A protein and the small-molecule ligand that binds it are described below.
Small molecule (SMILES): CC(C)=CCC[N@H+](C)[C@H]1CC=C(C)CC1

Binding-site contacts:
Ligand atom C10 contacts residue TYR295 of chain 1.A at 3.8 Å (hydrophobic).
Ligand atom C26 contacts residue LEU97 of chain 1.A at 3.8 Å (hydrophobic).
Ligand atom C36 contacts residue GLY186 of chain 1.A at 3.0 Å.
Ligand atom C26 contacts residue ILE70 of chain 1.A at 3.8 Å (hydrophobic).
Ligand atom C03 contacts residue GLY186 of chain 1.A at 4.0 Å.
Ligand atom C03 contacts residue LEU187 of chain 1.A at 4.3 Å (hydrophobic).
Ligand atom C26 contacts residue LEU187 of chain 1.A at 3.9 Å (hydrophobic).
Ligand atom C10 contacts residue ARG182 of chain 1.A at 4.3 Å.
Ligand atom C08 contacts residue TRP298 of chain 1.A at 4.0 Å (hydrophobic).
Ligand atom C02 contacts residue ASN185 of chain 1.A at 4.4 Å.
Ligand atom C09 contacts residue TYR295 of chain 1.A at 3.6 Å (hydrophobic).
Ligand atom N35 contacts residue TYR295 of chain 1.A at 4.1 Å.
Ligand atom C25 contacts residue LEU187 of chain 1.A at 3.5 Å (hydrophobic).
Ligand atom C16 contacts residue TRP298 of chain 1.A at 3.7 Å (hydrophobic).
Ligand atom C13 contacts residue ASN225 of chain 1.A at 4.4 Å.
Ligand atom C08 contacts residue ASN225 of chain 1.A at 3.2 Å.
Ligand atom C07 contacts residue LEU187 of chain 1.A at 3.8 Å (hydrophobic).
Ligand atom C02 contacts residue GLY186 of chain 1.A at 4.3 Å.
Ligand atom C26 contacts residue THR96 of chain 1.A at 2.9 Å.
Ligand atom C17 contacts residue LEU97 of chain 1.A at 4.2 Å (hydrophobic).
Ligand atom C25 contacts residue THR96 of chain 1.A at 4.1 Å.
Ligand atom C16 contacts residue ILE70 of chain 1.A at 4.1 Å (hydrophobic).
Ligand atom C36 contacts residue ASN185 of chain 1.A at 4.2 Å.
Ligand atom C09 contacts residue TRP298 of chain 1.A at 4.3 Å (hydrophobic).
Ligand atom C36 contacts residue ARG182 of chain 1.A at 3.8 Å.
Ligand atom C09 contacts residue ASN225 of chain 1.A at 3.2 Å.
Ligand atom C01 contacts residue GLY186 of chain 1.A at 4.2 Å.
Ligand atom C02 contacts residue LEU187 of chain 1.A at 4.2 Å (hydrophobic).
Ligand atom C36 contacts residue MET221 of chain 1.A at 4.0 Å (hydrophobic).
Ligand atom C05 contacts residue LEU187 of chain 1.A at 3.8 Å (hydrophobic).
Ligand atom C10 contacts residue ASN225 of chain 1.A at 3.4 Å.
Ligand atom C17 contacts residue ARG304 of chain 1.A at 3.8 Å.
Ligand atom C07 contacts residue TYR93 of chain 1.A at 4.1 Å (hydrophobic).
Ligand atom N35 contacts residue MET221 of chain 1.A at 3.8 Å.
Ligand atom C26 contacts residue TYR93 of chain 1.A at 3.0 Å (hydrophobic).
Ligand atom C36 contacts residue VAL222 of chain 1.A at 4.2 Å (hydrophobic).
Ligand atom C07 contacts residue MET73 of chain 1.A at 4.0 Å (hydrophobic).
Ligand atom C16 contacts residue MET73 of chain 1.A at 3.9 Å (hydrophobic).
Ligand atom N35 contacts residue GLY186 of chain 1.A at 3.9 Å.
Ligand atom C13 contacts residue TRP298 of chain 1.A at 3.8 Å (hydrophobic).

Sequence of chain 1.A:
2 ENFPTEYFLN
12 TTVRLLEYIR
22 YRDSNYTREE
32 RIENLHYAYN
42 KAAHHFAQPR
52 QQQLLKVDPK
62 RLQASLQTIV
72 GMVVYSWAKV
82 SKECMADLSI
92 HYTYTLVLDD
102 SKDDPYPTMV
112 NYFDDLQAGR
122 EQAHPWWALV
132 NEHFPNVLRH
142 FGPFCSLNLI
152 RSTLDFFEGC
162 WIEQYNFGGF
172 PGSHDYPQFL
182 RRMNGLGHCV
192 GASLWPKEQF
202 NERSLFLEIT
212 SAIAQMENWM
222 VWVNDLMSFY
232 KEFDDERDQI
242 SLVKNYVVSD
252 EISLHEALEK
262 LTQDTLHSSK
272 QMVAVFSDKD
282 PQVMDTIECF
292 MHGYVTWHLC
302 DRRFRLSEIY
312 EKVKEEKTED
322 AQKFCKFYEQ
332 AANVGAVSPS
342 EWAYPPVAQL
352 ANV